Binding-site contacts:
Ligand atom C8 contacts residue PRO631 of chain 6.B at 4.3 Å (hydrophobic).
Ligand atom N1 contacts residue PHE638 of chain 6.B at 3.8 Å.
Ligand atom C2 contacts residue GLY639 of chain 6.B at 2.6 Å.
Ligand atom C2 contacts residue VAL419 of chain 6.B at 4.5 Å (hydrophobic).
Ligand atom C8 contacts residue SER632 of chain 6.B at 4.2 Å.
Ligand atom N3 contacts residue GLY639 of chain 6.B at 3.9 Å.
Ligand atom N7 contacts residue HIS630 of chain 6.B at 3.8 Å.
Ligand atom C6 contacts residue PHE638 of chain 6.B at 4.2 Å (hydrophobic).
Ligand atom C4 contacts residue SER632 of chain 6.B at 4.3 Å.
Ligand atom N6 contacts residue PRO633 of chain 6.B at 4.2 Å.
Ligand atom N1 contacts residue PRO631 of chain 6.B at 4.1 Å.
Ligand atom C5 contacts residue PRO631 of chain 6.B at 4.2 Å (hydrophobic).
Ligand atom C5 contacts residue SER632 of chain 6.B at 3.8 Å.
Ligand atom N6 contacts residue GLY637 of chain 6.B at 3.2 Å (h-bond).
Ligand atom C6 contacts residue GLY637 of chain 6.B at 4.4 Å.
Ligand atom C8 contacts residue HIS630 of chain 6.B at 3.5 Å.
Ligand atom C6 contacts residue PRO631 of chain 6.B at 4.2 Å (hydrophobic).
Ligand atom N7 contacts residue ASP609 of chain 6.B at 4.0 Å.
Ligand atom N1 contacts residue GLY639 of chain 6.B at 2.8 Å (h-bond).
Ligand atom N6 contacts residue GLY639 of chain 6.B at 3.3 Å (h-bond).
Ligand atom N3 contacts residue ILE622 of chain 6.B at 4.4 Å.
Ligand atom N6 contacts residue PHE638 of chain 6.B at 3.5 Å.
Ligand atom C6 contacts residue SER632 of chain 6.B at 4.0 Å.
Ligand atom C2 contacts residue PRO631 of chain 6.B at 4.0 Å (hydrophobic).
Ligand atom N7 contacts residue SER632 of chain 6.B at 3.4 Å.
Ligand atom N3 contacts residue PRO631 of chain 6.B at 4.0 Å.
Ligand atom N9 contacts residue HIS630 of chain 6.B at 4.4 Å.
Ligand atom N9 contacts residue PRO631 of chain 6.B at 3.6 Å.
Ligand atom C2 contacts residue ILE622 of chain 6.B at 4.2 Å (hydrophobic).
Ligand atom C6 contacts residue GLY639 of chain 6.B at 3.4 Å.
Ligand atom C4 contacts residue PRO631 of chain 6.B at 4.1 Å (hydrophobic).
Ligand atom N6 contacts residue SER632 of chain 6.B at 3.7 Å.
Ligand atom N1 contacts residue VAL419 of chain 6.B at 4.5 Å.

Sequence of chain 6.B:
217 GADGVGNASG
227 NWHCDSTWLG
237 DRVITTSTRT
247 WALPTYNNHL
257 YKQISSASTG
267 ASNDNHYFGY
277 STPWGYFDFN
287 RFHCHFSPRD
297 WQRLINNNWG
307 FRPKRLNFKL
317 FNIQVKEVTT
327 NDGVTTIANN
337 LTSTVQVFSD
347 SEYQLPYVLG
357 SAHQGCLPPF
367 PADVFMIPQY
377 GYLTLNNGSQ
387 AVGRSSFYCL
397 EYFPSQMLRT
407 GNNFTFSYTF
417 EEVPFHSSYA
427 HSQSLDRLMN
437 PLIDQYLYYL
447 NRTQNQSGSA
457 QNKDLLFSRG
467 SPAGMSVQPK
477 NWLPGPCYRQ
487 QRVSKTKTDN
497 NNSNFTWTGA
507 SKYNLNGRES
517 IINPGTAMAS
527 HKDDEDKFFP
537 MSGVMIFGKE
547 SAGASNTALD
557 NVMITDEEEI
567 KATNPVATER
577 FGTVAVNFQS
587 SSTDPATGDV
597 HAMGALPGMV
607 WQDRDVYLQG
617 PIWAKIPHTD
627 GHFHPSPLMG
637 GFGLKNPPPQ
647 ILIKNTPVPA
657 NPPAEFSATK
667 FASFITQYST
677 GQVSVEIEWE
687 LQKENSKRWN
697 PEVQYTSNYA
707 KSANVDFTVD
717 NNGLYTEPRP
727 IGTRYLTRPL

This protein binds this small molecule.
Small molecule (SMILES): Nc1ncnc2[nH]cnc12